A protein and the small-molecule ligand that binds it are described below.
Small molecule (SMILES): CC(C)C[C@H](NC(=O)c1cnccn1)C(=O)N[C@@H](CC(C)C)C(=O)N[C@H](CCS(C)(=O)=O)Cc1ccc(CN)cc1

Sequence of chain 1.Z:
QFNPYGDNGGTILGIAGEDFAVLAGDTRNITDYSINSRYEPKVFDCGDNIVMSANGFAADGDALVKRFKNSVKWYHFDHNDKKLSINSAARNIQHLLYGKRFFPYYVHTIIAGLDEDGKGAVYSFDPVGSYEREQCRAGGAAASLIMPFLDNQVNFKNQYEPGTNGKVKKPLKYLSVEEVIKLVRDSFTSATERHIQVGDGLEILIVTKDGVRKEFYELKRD

Sequence of chain 1.Y:
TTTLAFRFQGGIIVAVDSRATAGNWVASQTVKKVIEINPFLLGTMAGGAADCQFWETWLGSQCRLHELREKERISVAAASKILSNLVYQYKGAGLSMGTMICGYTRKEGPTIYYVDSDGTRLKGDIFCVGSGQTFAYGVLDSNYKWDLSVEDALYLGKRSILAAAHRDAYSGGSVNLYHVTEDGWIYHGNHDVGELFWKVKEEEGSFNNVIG

Binding-site contacts:
Ligand atom O39 contacts residue ALA49 of chain 1.Y at 3.2 Å (h-bond).
Ligand atom O30 contacts residue THR1 of chain 1.Y at 2.7 Å.
Ligand atom N6 contacts residue ASP126 of chain 1.Z at 3.4 Å (salt-bridge).
Ligand atom C15 contacts residue GLY47 of chain 1.Y at 3.8 Å.
Ligand atom C13 contacts residue GLY47 of chain 1.Y at 3.7 Å.
Ligand atom C24 contacts residue ALA49 of chain 1.Y at 3.8 Å (hydrophobic).
Ligand atom C40 contacts residue ALA49 of chain 1.Y at 3.9 Å (hydrophobic).
Ligand atom N8 contacts residue ASP126 of chain 1.Z at 3.4 Å (salt-bridge).
Ligand atom O30 contacts residue SER131 of chain 1.Y at 2.7 Å (h-bond).
Ligand atom N22 contacts residue GLN53 of chain 1.Y at 3.2 Å (h-bond).
Ligand atom C43 contacts residue ALA27 of chain 1.Y at 3.2 Å (hydrophobic).
Ligand atom C17 contacts residue LYS33 of chain 1.Y at 3.7 Å.
Ligand atom C19 contacts residue MET45 of chain 1.Y at 3.8 Å (hydrophobic).
Ligand atom C26 contacts residue THR1 of chain 1.Y at 2.5 Å.
Ligand atom C15 contacts residue THR1 of chain 1.Y at 2.4 Å.
Ligand atom C25 contacts residue THR1 of chain 1.Y at 1.4 Å.
Ligand atom C20 contacts residue VAL31 of chain 1.Y at 3.5 Å (hydrophobic).
Ligand atom O31 contacts residue ALA20 of chain 1.Y at 3.6 Å.
Ligand atom C34 contacts residue GLY48 of chain 1.Y at 3.8 Å.
Ligand atom C20 contacts residue ALA49 of chain 1.Y at 3.6 Å (hydrophobic).
Ligand atom C18 contacts residue MET45 of chain 1.Y at 3.8 Å (hydrophobic).
Ligand atom C4 contacts residue PRO127 of chain 1.Z at 3.7 Å (hydrophobic).
Ligand atom N14 contacts residue GLY47 of chain 1.Y at 2.9 Å (h-bond).
Ligand atom C16 contacts residue GLY47 of chain 1.Y at 3.8 Å.
Ligand atom C26 contacts residue GLY47 of chain 1.Y at 3.5 Å.
Ligand atom S27 contacts residue THR1 of chain 1.Y at 3.4 Å.
Ligand atom C16 contacts residue THR1 of chain 1.Y at 2.8 Å.
Ligand atom C21 contacts residue GLN53 of chain 1.Y at 3.7 Å.
Ligand atom C12 contacts residue GLY47 of chain 1.Y at 3.5 Å.
Ligand atom N11 contacts residue THR21 of chain 1.Y at 3.1 Å (h-bond).
Ligand atom C32 contacts residue THR21 of chain 1.Y at 3.5 Å.
Ligand atom C4 contacts residue VAL128 of chain 1.Z at 3.8 Å (hydrophobic).
Ligand atom N14 contacts residue THR1 of chain 1.Y at 3.6 Å.
Ligand atom C23 contacts residue VAL31 of chain 1.Y at 3.4 Å (hydrophobic).
Ligand atom C23 contacts residue ALA49 of chain 1.Y at 3.2 Å (hydrophobic).
Ligand atom N22 contacts residue VAL31 of chain 1.Y at 3.3 Å.
Ligand atom C12 contacts residue THR21 of chain 1.Y at 3.7 Å.
Ligand atom C16 contacts residue LYS33 of chain 1.Y at 3.7 Å.
Ligand atom C21 contacts residue VAL31 of chain 1.Y at 3.5 Å (hydrophobic).
Ligand atom O31 contacts residue THR21 of chain 1.Y at 2.9 Å (h-bond).